Sequence of chain 1.A:
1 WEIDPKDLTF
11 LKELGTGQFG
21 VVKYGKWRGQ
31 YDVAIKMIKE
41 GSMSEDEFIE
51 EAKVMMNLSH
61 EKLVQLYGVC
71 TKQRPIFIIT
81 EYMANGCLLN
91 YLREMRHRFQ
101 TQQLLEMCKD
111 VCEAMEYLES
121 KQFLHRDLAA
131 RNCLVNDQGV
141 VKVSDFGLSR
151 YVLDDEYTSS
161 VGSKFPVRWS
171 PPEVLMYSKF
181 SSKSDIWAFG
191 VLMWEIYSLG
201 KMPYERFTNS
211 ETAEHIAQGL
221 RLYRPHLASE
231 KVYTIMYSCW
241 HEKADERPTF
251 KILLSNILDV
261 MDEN

This small molecule binds to this protein.
Small molecule (SMILES): Cc1c(NC(=O)c2ccc(C(C)(C)C)cc2)cccc1-c1cc(Nc2ccc(C(=O)N3CCOCC3)cn2)c(=O)n(C)c1

Binding-site contacts:
Ligand atom C38 contacts residue ASP127 of chain 1.A at 3.6 Å.
Ligand atom C31 contacts residue ASP145 of chain 1.A at 3.4 Å.
Ligand atom C52 contacts residue MET83 of chain 1.A at 3.3 Å (hydrophobic).
Ligand atom C3 contacts residue ASP145 of chain 1.A at 3.5 Å.
Ligand atom C21 contacts residue LYS36 of chain 1.A at 3.5 Å.
Ligand atom C34 contacts residue SER149 of chain 1.A at 3.6 Å.
Ligand atom C5 contacts residue GLY17 of chain 1.A at 3.7 Å.
Ligand atom O22 contacts residue LYS36 of chain 1.A at 2.7 Å (salt-bridge).
Ligand atom C9 contacts residue VAL22 of chain 1.A at 3.7 Å (hydrophobic).
Ligand atom C24 contacts residue PHE19 of chain 1.A at 3.8 Å (hydrophobic).
Ligand atom C34 contacts residue LEU148 of chain 1.A at 3.8 Å (hydrophobic).
Ligand atom C26 contacts residue PHE19 of chain 1.A at 3.7 Å (hydrophobic).
Ligand atom C52 contacts residue ALA84 of chain 1.A at 3.5 Å (hydrophobic).
Ligand atom C46 contacts residue GLY86 of chain 1.A at 3.6 Å.
Ligand atom C60 contacts residue ALA34 of chain 1.A at 3.4 Å (hydrophobic).
Ligand atom C52 contacts residue GLY86 of chain 1.A at 3.6 Å.
Ligand atom C29 contacts residue ASN132 of chain 1.A at 3.5 Å.
Ligand atom C23 contacts residue ASP145 of chain 1.A at 3.6 Å.
Ligand atom N47 contacts residue MET83 of chain 1.A at 3.1 Å (h-bond).
Ligand atom C60 contacts residue LEU134 of chain 1.A at 3.5 Å (hydrophobic).
Ligand atom C38 contacts residue TYR157 of chain 1.A at 3.5 Å (hydrophobic).
Ligand atom C60 contacts residue THR80 of chain 1.A at 3.3 Å.
Ligand atom N16 contacts residue LEU134 of chain 1.A at 3.5 Å.
Ligand atom N47 contacts residue TYR82 of chain 1.A at 3.8 Å.
Ligand atom C9 contacts residue LEU14 of chain 1.A at 3.7 Å (hydrophobic).
Ligand atom C51 contacts residue ALA84 of chain 1.A at 3.4 Å (hydrophobic).
Ligand atom C5 contacts residue VAL22 of chain 1.A at 3.6 Å (hydrophobic).
Ligand atom C52 contacts residue TYR82 of chain 1.A at 3.6 Å (hydrophobic).
Ligand atom O15 contacts residue MET83 of chain 1.A at 2.7 Å (h-bond).
Ligand atom C46 contacts residue MET83 of chain 1.A at 3.6 Å (hydrophobic).
Ligand atom C34 contacts residue VAL152 of chain 1.A at 3.7 Å (hydrophobic).
Ligand atom C7 contacts residue LEU14 of chain 1.A at 3.7 Å (hydrophobic).
Ligand atom C14 contacts residue LEU134 of chain 1.A at 3.7 Å (hydrophobic).
Ligand atom C5 contacts residue THR16 of chain 1.A at 3.7 Å.
Ligand atom C7 contacts residue VAL22 of chain 1.A at 3.7 Å (hydrophobic).
Ligand atom N16 contacts residue ALA34 of chain 1.A at 3.7 Å.
Ligand atom O15 contacts residue TYR82 of chain 1.A at 3.4 Å.
Ligand atom C60 contacts residue GLU81 of chain 1.A at 3.0 Å.
Ligand atom C81 contacts residue ALA84 of chain 1.A at 3.7 Å (hydrophobic).
Ligand atom O22 contacts residue VAL22 of chain 1.A at 3.6 Å.